The protein below binds the small molecule below.
Small molecule (SMILES): CC(=O)Nc1cccc(NC(=O)CN(C)S(=O)(=O)c2cc(C)cc(C(F)F)c2)c1

Sequence of chain 1.A:
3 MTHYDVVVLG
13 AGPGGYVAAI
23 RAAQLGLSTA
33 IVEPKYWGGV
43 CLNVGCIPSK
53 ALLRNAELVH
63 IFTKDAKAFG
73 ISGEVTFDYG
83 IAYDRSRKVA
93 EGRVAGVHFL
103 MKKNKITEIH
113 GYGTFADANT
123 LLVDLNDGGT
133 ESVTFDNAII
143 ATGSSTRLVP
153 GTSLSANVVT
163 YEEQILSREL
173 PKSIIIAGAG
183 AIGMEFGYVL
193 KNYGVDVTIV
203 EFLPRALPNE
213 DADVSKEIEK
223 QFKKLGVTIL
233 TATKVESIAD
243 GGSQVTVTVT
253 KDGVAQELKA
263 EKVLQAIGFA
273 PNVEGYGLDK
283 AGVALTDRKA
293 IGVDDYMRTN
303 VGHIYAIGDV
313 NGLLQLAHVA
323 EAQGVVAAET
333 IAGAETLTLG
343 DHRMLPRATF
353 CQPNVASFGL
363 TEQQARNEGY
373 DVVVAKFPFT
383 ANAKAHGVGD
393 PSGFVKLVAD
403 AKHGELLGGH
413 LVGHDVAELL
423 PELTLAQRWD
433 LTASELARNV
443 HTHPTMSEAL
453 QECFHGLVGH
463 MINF

Binding-site contacts:
Ligand atom F26 contacts residue GLU450 of chain 1.A at 3.3 Å.
Ligand atom C25 contacts residue GLU450 of chain 1.A at 3.4 Å.
Ligand atom O17 contacts residue ALA385 of chain 1.A at 3.3 Å (h-bond).
Ligand atom C15 contacts residue TYR18 of chain 1.B at 3.5 Å (hydrophobic).
Ligand atom N10 contacts residue ASN465 of chain 1.A at 2.8 Å (h-bond).
Ligand atom O17 contacts residue ASN384 of chain 1.A at 3.7 Å.
Ligand atom F27 contacts residue ASN465 of chain 1.A at 3.2 Å.
Ligand atom C07 contacts residue GOL1 of chain 1.W at 3.5 Å.
Ligand atom N04 contacts residue PHE466 of chain 1.A at 2.9 Å (h-bond).
Ligand atom C23 contacts residue GLU450 of chain 1.A at 3.4 Å.
Ligand atom O17 contacts residue ARG95 of chain 1.B at 3.1 Å.
Ligand atom C13 contacts residue ALA383 of chain 1.A at 3.3 Å (hydrophobic).
Ligand atom C06 contacts residue PHE101 of chain 1.B at 3.4 Å (hydrophobic).
Ligand atom N04 contacts residue PHE101 of chain 1.B at 3.3 Å.
Ligand atom O03 contacts residue PHE466 of chain 1.A at 3.7 Å.
Ligand atom C22 contacts residue GLU323 of chain 1.B at 3.4 Å.
Ligand atom C11 contacts residue ARG95 of chain 1.B at 3.6 Å.
Ligand atom C07 contacts residue GOL1 of chain 1.PA at 3.2 Å.
Ligand atom F26 contacts residue ASN384 of chain 1.A at 3.7 Å.
Ligand atom C22 contacts residue HIS445 of chain 1.A at 3.7 Å.
Ligand atom C29 contacts residue ASN465 of chain 1.A at 3.5 Å.
Ligand atom C09 contacts residue ASN465 of chain 1.A at 3.7 Å.
Ligand atom C20 contacts residue TYR18 of chain 1.B at 3.2 Å (hydrophobic).
Ligand atom C05 contacts residue PHE101 of chain 1.B at 3.5 Å (hydrophobic).
Ligand atom C02 contacts residue PHE101 of chain 1.B at 3.7 Å (hydrophobic).
Ligand atom C21 contacts residue HIS445 of chain 1.A at 3.6 Å.
Ligand atom C23 contacts residue GLU323 of chain 1.B at 3.5 Å.
Ligand atom C28 contacts residue ALA383 of chain 1.A at 3.5 Å (hydrophobic).
Ligand atom C01 contacts residue PHE466 of chain 1.A at 3.5 Å (hydrophobic).
Ligand atom O12 contacts residue GLY98 of chain 1.B at 3.6 Å.
Ligand atom C23 contacts residue ASN465 of chain 1.A at 3.5 Å.
Ligand atom C22 contacts residue TYR18 of chain 1.B at 3.5 Å (hydrophobic).
Ligand atom O18 contacts residue ARG95 of chain 1.B at 3.3 Å.
Ligand atom C02 contacts residue PHE466 of chain 1.A at 3.5 Å (hydrophobic).
Ligand atom O17 contacts residue ALA383 of chain 1.A at 3.3 Å (h-bond).
Ligand atom C21 contacts residue TYR18 of chain 1.B at 3.4 Å (hydrophobic).
Ligand atom C06 contacts residue GOL1 of chain 1.W at 3.5 Å.
Ligand atom C13 contacts residue ASN465 of chain 1.A at 3.6 Å.
Ligand atom F27 contacts residue GLU454 of chain 1.A at 3.7 Å.
Ligand atom O12 contacts residue ARG95 of chain 1.B at 2.7 Å (salt-bridge).

Sequence of chain 1.B:
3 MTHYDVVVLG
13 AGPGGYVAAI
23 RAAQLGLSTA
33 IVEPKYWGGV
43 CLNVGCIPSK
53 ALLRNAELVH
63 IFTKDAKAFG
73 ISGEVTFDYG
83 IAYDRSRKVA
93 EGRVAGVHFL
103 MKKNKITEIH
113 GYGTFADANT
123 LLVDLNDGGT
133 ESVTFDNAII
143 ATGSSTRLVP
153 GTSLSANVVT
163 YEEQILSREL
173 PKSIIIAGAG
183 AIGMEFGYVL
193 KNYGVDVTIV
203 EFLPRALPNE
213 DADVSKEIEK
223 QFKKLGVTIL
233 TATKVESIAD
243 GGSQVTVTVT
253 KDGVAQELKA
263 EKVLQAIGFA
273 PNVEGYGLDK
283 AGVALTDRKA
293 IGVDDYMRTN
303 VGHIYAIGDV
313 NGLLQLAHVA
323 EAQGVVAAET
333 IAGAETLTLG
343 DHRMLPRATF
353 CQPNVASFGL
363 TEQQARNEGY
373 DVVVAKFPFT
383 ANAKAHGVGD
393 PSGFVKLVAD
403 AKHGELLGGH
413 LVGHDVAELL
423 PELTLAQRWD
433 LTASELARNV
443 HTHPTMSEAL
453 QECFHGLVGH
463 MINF